The protein below binds the small molecule below.
Small molecule (SMILES): CC(=O)N[C@@H]1[C@@H](O)[C@H](O)[C@@H](CO)O[C@H]1O

Sequence of chain 1.B:
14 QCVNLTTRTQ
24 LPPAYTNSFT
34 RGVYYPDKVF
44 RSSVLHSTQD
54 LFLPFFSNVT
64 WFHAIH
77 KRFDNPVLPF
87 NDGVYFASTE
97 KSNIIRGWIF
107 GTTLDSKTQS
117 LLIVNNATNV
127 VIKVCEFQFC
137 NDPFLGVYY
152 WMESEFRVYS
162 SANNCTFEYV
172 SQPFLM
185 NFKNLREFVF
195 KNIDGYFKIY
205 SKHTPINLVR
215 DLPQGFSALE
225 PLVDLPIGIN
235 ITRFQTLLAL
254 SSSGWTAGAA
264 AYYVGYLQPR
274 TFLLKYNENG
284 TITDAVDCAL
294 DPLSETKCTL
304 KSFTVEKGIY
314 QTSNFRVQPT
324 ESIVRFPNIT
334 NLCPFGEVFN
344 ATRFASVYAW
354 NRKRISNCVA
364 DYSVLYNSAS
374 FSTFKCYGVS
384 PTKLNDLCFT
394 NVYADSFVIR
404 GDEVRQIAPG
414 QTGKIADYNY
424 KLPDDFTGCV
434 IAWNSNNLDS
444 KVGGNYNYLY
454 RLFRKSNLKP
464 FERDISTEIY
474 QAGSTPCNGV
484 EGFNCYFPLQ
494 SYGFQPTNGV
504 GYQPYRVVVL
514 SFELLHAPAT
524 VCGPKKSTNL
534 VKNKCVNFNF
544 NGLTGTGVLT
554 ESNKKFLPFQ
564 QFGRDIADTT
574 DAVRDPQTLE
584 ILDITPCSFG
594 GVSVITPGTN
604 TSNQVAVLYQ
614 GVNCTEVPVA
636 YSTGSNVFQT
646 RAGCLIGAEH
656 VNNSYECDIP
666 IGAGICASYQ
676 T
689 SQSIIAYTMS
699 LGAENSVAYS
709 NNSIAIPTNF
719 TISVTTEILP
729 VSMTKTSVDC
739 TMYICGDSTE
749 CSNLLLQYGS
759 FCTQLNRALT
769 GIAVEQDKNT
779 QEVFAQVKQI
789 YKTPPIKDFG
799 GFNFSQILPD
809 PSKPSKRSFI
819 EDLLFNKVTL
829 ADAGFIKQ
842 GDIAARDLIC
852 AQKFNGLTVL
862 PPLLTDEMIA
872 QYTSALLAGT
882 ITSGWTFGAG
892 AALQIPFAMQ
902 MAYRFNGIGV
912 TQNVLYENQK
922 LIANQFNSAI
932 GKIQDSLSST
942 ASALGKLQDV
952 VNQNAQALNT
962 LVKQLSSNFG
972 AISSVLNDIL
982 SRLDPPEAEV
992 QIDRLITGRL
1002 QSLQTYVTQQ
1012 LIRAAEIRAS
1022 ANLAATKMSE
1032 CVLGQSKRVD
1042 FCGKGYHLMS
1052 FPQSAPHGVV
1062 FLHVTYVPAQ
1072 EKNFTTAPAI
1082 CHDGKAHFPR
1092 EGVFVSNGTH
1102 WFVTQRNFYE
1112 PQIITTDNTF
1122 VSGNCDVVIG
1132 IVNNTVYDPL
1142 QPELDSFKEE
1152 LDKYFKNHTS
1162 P

Binding-site contacts:
Ligand atom O7 contacts residue ASN603 of chain 1.B at 3.7 Å.
Ligand atom O5 contacts residue ASN603 of chain 1.B at 2.4 Å (h-bond).
Ligand atom N2 contacts residue ASN603 of chain 1.B at 2.9 Å (h-bond).
Ligand atom C4 contacts residue ASN603 of chain 1.B at 4.2 Å.
Ligand atom C7 contacts residue ASN603 of chain 1.B at 3.5 Å.
Ligand atom C3 contacts residue ASN603 of chain 1.B at 3.8 Å.
Ligand atom C2 contacts residue ASN603 of chain 1.B at 2.5 Å.
Ligand atom C1 contacts residue ASN603 of chain 1.B at 1.4 Å.
Ligand atom C5 contacts residue ASN603 of chain 1.B at 3.7 Å.